Binding-site contacts:
Ligand atom C04 contacts residue GLU352 of chain 2.A at 3.2 Å.
Ligand atom C03 contacts residue HIS121 of chain 2.A at 3.9 Å.
Ligand atom N03 contacts residue TYR296 of chain 2.A at 3.6 Å.
Ligand atom O01 contacts residue GLN20 of chain 2.A at 2.6 Å (h-bond).
Ligand atom C05 contacts residue TRP398 of chain 2.A at 3.4 Å (hydrophobic).
Ligand atom C05 contacts residue GLU352 of chain 2.A at 3.8 Å.
Ligand atom C17 contacts residue GLU352 of chain 2.A at 4.0 Å.
Ligand atom C04 contacts residue GLN20 of chain 2.A at 3.8 Å.
Ligand atom C03 contacts residue TRP122 of chain 2.A at 3.7 Å (hydrophobic).
Ligand atom C17 contacts residue GLU405 of chain 2.A at 3.5 Å.
Ligand atom N02 contacts residue GLU405 of chain 2.A at 3.8 Å.
Ligand atom C03 contacts residue GLU352 of chain 2.A at 3.0 Å.
Ligand atom C03 contacts residue GLU166 of chain 2.A at 2.5 Å.
Ligand atom C17 contacts residue TRP406 of chain 2.A at 3.8 Å (hydrophobic).
Ligand atom C11 contacts residue LEU173 of chain 2.A at 3.9 Å (hydrophobic).
Ligand atom C13 contacts residue LEU173 of chain 2.A at 3.7 Å (hydrophobic).
Ligand atom C09 contacts residue TRP326 of chain 2.A at 3.8 Å (hydrophobic).
Ligand atom C04 contacts residue TRP398 of chain 2.A at 3.7 Å (hydrophobic).
Ligand atom O01 contacts residue GLU405 of chain 2.A at 3.5 Å (salt-bridge).
Ligand atom C01 contacts residue GLU405 of chain 2.A at 3.0 Å.
Ligand atom C05 contacts residue TRP406 of chain 2.A at 3.7 Å (hydrophobic).
Ligand atom N01 contacts residue GLU166 of chain 2.A at 2.9 Å (salt-bridge).
Ligand atom O02 contacts residue HIS121 of chain 2.A at 2.5 Å (h-bond).
Ligand atom N01 contacts residue GLU352 of chain 2.A at 2.8 Å (salt-bridge).
Ligand atom C04 contacts residue HIS121 of chain 2.A at 3.4 Å.
Ligand atom O02 contacts residue GLN20 of chain 2.A at 2.7 Å (h-bond).
Ligand atom C01 contacts residue TYR296 of chain 2.A at 3.9 Å (hydrophobic).
Ligand atom N01 contacts residue TYR296 of chain 2.A at 3.7 Å.
Ligand atom N02 contacts residue TRP326 of chain 2.A at 3.9 Å.
Ligand atom C05 contacts residue GLN20 of chain 2.A at 3.9 Å.
Ligand atom O02 contacts residue TRP398 of chain 2.A at 3.7 Å.
Ligand atom C03 contacts residue ASN165 of chain 2.A at 3.6 Å.
Ligand atom O03 contacts residue LEU173 of chain 2.A at 3.5 Å.
Ligand atom C12 contacts residue LEU173 of chain 2.A at 3.8 Å (hydrophobic).
Ligand atom O01 contacts residue TRP406 of chain 2.A at 2.9 Å (h-bond).
Ligand atom O02 contacts residue TRP406 of chain 2.A at 3.4 Å (h-bond).
Ligand atom O01 contacts residue TRP398 of chain 2.A at 3.0 Å.
Ligand atom C09 contacts residue GLU405 of chain 2.A at 3.5 Å.
Ligand atom O02 contacts residue GLU352 of chain 2.A at 4.0 Å.
Ligand atom C08 contacts residue TRP326 of chain 2.A at 3.9 Å (hydrophobic).

A small-molecule ligand and the protein it binds are described below.
Small molecule (SMILES): CCOCCOc1ccc(-c2cn(C[C@@H]3NC[C@@H](O)[C@H]3O)nn2)cc1

Sequence of chain 2.A:
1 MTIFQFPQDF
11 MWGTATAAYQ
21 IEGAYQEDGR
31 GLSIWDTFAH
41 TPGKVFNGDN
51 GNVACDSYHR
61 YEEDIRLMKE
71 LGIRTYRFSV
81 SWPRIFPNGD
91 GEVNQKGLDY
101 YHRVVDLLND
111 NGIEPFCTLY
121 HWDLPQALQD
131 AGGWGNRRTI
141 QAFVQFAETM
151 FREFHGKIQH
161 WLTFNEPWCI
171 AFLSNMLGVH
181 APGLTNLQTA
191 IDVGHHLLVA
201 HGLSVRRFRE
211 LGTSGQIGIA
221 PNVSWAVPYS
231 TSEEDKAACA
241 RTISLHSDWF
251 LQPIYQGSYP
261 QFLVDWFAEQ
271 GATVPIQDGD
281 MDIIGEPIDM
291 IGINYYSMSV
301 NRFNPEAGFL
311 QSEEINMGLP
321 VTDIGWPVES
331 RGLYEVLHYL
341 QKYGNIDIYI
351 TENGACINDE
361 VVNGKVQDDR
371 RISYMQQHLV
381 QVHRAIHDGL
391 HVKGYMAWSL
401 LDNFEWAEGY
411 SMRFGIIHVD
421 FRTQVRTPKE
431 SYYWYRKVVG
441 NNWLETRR